Sequence of chain 1.J:
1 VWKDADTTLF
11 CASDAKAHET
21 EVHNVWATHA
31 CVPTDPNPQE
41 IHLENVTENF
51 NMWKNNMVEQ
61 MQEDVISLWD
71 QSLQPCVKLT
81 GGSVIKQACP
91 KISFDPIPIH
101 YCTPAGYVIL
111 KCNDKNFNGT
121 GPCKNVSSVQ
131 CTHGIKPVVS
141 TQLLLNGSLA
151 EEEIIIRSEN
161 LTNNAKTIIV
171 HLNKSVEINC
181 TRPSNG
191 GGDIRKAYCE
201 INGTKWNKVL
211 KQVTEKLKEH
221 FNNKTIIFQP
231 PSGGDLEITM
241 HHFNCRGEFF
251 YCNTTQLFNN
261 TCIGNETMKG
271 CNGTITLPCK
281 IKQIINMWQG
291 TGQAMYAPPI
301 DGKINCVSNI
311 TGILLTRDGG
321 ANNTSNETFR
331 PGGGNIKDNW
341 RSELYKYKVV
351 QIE

This protein binds this small molecule.
Small molecule (SMILES): CC(=O)N[C@@H]1[C@@H](O)[C@H](O)[C@@H](CO)O[C@H]1O

Binding-site contacts:
Ligand atom O3 contacts residue ASN45 of chain 1.J at 3.9 Å.
Ligand atom C4 contacts residue ASN45 of chain 1.J at 3.5 Å.
Ligand atom C1 contacts residue ASN45 of chain 1.J at 1.4 Å.
Ligand atom O5 contacts residue ASN45 of chain 1.J at 2.4 Å (h-bond).
Ligand atom C8 contacts residue GLU44 of chain 1.J at 4.0 Å.
Ligand atom C3 contacts residue ASN45 of chain 1.J at 3.1 Å.
Ligand atom C5 contacts residue ASN45 of chain 1.J at 3.4 Å.
Ligand atom O7 contacts residue GLU44 of chain 1.J at 4.2 Å.
Ligand atom O7 contacts residue ASN45 of chain 1.J at 3.0 Å (h-bond).
Ligand atom C7 contacts residue ASN45 of chain 1.J at 3.1 Å.
Ligand atom N2 contacts residue ASN45 of chain 1.J at 2.5 Å (h-bond).
Ligand atom C2 contacts residue ASN45 of chain 1.J at 1.7 Å.